Sequence of chain 1.A:
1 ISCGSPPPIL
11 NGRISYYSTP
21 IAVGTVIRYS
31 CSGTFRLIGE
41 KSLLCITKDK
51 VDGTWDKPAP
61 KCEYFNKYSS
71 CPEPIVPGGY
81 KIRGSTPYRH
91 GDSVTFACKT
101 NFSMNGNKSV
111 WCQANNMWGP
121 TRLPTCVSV

Binding-site contacts:
Ligand atom O7 contacts residue ASN101 of chain 1.A at 3.7 Å.
Ligand atom C7 contacts residue ASN101 of chain 1.A at 3.6 Å.
Ligand atom C3 contacts residue ASN101 of chain 1.A at 3.8 Å.
Ligand atom C2 contacts residue ASN101 of chain 1.A at 2.6 Å.
Ligand atom C1 contacts residue ASN101 of chain 1.A at 1.4 Å.
Ligand atom C5 contacts residue ASN101 of chain 1.A at 3.6 Å.
Ligand atom C4 contacts residue ASN101 of chain 1.A at 4.3 Å.
Ligand atom N2 contacts residue ASN101 of chain 1.A at 3.0 Å (h-bond).
Ligand atom O5 contacts residue ASN101 of chain 1.A at 2.4 Å (h-bond).

A protein and the small-molecule ligand that binds it are described below.
Small molecule (SMILES): CC(=O)N[C@@H]1[C@@H](O)[C@H](O)[C@@H](CO)O[C@H]1O